Sequence of chain 1.B:
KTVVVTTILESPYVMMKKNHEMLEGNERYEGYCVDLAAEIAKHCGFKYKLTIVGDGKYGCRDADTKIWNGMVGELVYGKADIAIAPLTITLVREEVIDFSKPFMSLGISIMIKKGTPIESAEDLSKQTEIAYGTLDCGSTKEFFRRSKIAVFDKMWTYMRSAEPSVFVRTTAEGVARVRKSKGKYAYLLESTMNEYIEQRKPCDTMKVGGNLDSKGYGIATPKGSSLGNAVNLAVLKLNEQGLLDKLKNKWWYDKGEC

This protein binds this small molecule.
Small molecule (SMILES): N#Cc1cc2c(cc1[N+](=O)[O-])=NC(=O)C(=O)N=2

Binding-site contacts:
Ligand atom C6 contacts residue TYR58 of chain 1.B at 4.0 Å (hydrophobic).
Ligand atom C1 contacts residue TYR58 of chain 1.B at 3.4 Å (hydrophobic).
Ligand atom O5 contacts residue GLU10 of chain 1.B at 3.0 Å (salt-bridge).
Ligand atom C7 contacts residue TYR217 of chain 1.B at 3.8 Å (hydrophobic).
Ligand atom N3 contacts residue GLU10 of chain 1.B at 3.9 Å.
Ligand atom O3 contacts residue TYR217 of chain 1.B at 2.5 Å (h-bond).
Ligand atom C5 contacts residue PRO86 of chain 1.B at 3.4 Å (hydrophobic).
Ligand atom N1 contacts residue THR88 of chain 1.B at 3.5 Å (h-bond).
Ligand atom O1 contacts residue LEU87 of chain 1.B at 3.5 Å.
Ligand atom O5 contacts residue TYR58 of chain 1.B at 3.9 Å.
Ligand atom N2 contacts residue TYR58 of chain 1.B at 3.6 Å.
Ligand atom N17 contacts residue GLU190 of chain 1.B at 4.0 Å.
Ligand atom O5 contacts residue MET193 of chain 1.B at 3.1 Å.
Ligand atom O3 contacts residue THR192 of chain 1.B at 3.4 Å (h-bond).
Ligand atom N17 contacts residue THR171 of chain 1.B at 3.5 Å (h-bond).
Ligand atom N17 contacts residue MET193 of chain 1.B at 3.4 Å.
Ligand atom C1 contacts residue PRO86 of chain 1.B at 3.7 Å (hydrophobic).
Ligand atom C2 contacts residue TYR58 of chain 1.B at 3.6 Å (hydrophobic).
Ligand atom N3 contacts residue TYR58 of chain 1.B at 4.0 Å.
Ligand atom C5 contacts residue TYR58 of chain 1.B at 3.5 Å (hydrophobic).
Ligand atom O1 contacts residue THR88 of chain 1.B at 2.9 Å (h-bond).
Ligand atom C2 contacts residue ARG93 of chain 1.B at 4.0 Å.
Ligand atom N1 contacts residue PRO86 of chain 1.B at 2.7 Å (h-bond).
Ligand atom C3 contacts residue TYR58 of chain 1.B at 3.5 Å (hydrophobic).
Ligand atom C6 contacts residue GLU190 of chain 1.B at 3.7 Å.
Ligand atom C3 contacts residue PRO86 of chain 1.B at 3.5 Å (hydrophobic).
Ligand atom O1 contacts residue ARG93 of chain 1.B at 2.8 Å (salt-bridge).
Ligand atom C7 contacts residue TYR58 of chain 1.B at 3.7 Å (hydrophobic).
Ligand atom O3 contacts residue TYR13 of chain 1.B at 3.8 Å.
Ligand atom C1 contacts residue THR88 of chain 1.B at 3.5 Å.
Ligand atom C contacts residue GLU190 of chain 1.B at 4.0 Å.
Ligand atom O2 contacts residue ARG93 of chain 1.B at 2.9 Å (salt-bridge).
Ligand atom O2 contacts residue TYR58 of chain 1.B at 3.7 Å.
Ligand atom C5 contacts residue TYR217 of chain 1.B at 3.6 Å (hydrophobic).
Ligand atom O1 contacts residue TYR58 of chain 1.B at 3.6 Å.
Ligand atom O1 contacts residue PRO86 of chain 1.B at 3.8 Å.
Ligand atom C1 contacts residue ARG93 of chain 1.B at 4.0 Å.
Ligand atom N3 contacts residue TYR217 of chain 1.B at 3.5 Å (h-bond).
Ligand atom N1 contacts residue TYR58 of chain 1.B at 3.5 Å.
Ligand atom C4 contacts residue TYR58 of chain 1.B at 3.5 Å (hydrophobic).